Binding-site contacts:
Ligand atom C8 contacts residue ASN1072 of chain 1.A at 4.0 Å.
Ligand atom O7 contacts residue GLN893 of chain 1.B at 2.5 Å (h-bond).
Ligand atom C1 contacts residue GLN893 of chain 1.B at 4.5 Å.
Ligand atom C8 contacts residue ALA711 of chain 1.A at 4.5 Å (hydrophobic).
Ligand atom C4 contacts residue ASN1072 of chain 1.A at 4.1 Å.
Ligand atom C1 contacts residue ASN1072 of chain 1.A at 1.4 Å.
Ligand atom C3 contacts residue ASN1072 of chain 1.A at 3.7 Å.
Ligand atom C6 contacts residue SER702 of chain 1.A at 4.0 Å.
Ligand atom N2 contacts residue ASN1072 of chain 1.A at 2.9 Å (h-bond).
Ligand atom O5 contacts residue ASN1072 of chain 1.A at 2.3 Å (h-bond).
Ligand atom O4 contacts residue ALA704 of chain 1.A at 3.9 Å.
Ligand atom O6 contacts residue ALA704 of chain 1.A at 4.2 Å.
Ligand atom C5 contacts residue ASN1072 of chain 1.A at 3.6 Å.
Ligand atom O7 contacts residue ASN1072 of chain 1.A at 3.4 Å.
Ligand atom O6 contacts residue SER702 of chain 1.A at 3.5 Å (h-bond).
Ligand atom C7 contacts residue ASN1072 of chain 1.A at 3.4 Å.
Ligand atom C8 contacts residue GLU1070 of chain 1.A at 4.3 Å.
Ligand atom C8 contacts residue GLN893 of chain 1.B at 4.3 Å.
Ligand atom C7 contacts residue GLN893 of chain 1.B at 3.6 Å.
Ligand atom C8 contacts residue LYS1071 of chain 1.A at 4.0 Å.
Ligand atom O5 contacts residue ALA704 of chain 1.A at 3.9 Å.
Ligand atom C2 contacts residue ASN1072 of chain 1.A at 2.4 Å.
Ligand atom O6 contacts residue ASN1072 of chain 1.A at 4.5 Å.

This protein binds this small molecule.
Small molecule (SMILES): CC(=O)N[C@H]1[C@H](O[C@H]2[C@H](O)[C@@H](NC(C)=O)CO[C@@H]2CO)O[C@H](CO)[C@@H](O)[C@@H]1O

Sequence of chain 1.B:
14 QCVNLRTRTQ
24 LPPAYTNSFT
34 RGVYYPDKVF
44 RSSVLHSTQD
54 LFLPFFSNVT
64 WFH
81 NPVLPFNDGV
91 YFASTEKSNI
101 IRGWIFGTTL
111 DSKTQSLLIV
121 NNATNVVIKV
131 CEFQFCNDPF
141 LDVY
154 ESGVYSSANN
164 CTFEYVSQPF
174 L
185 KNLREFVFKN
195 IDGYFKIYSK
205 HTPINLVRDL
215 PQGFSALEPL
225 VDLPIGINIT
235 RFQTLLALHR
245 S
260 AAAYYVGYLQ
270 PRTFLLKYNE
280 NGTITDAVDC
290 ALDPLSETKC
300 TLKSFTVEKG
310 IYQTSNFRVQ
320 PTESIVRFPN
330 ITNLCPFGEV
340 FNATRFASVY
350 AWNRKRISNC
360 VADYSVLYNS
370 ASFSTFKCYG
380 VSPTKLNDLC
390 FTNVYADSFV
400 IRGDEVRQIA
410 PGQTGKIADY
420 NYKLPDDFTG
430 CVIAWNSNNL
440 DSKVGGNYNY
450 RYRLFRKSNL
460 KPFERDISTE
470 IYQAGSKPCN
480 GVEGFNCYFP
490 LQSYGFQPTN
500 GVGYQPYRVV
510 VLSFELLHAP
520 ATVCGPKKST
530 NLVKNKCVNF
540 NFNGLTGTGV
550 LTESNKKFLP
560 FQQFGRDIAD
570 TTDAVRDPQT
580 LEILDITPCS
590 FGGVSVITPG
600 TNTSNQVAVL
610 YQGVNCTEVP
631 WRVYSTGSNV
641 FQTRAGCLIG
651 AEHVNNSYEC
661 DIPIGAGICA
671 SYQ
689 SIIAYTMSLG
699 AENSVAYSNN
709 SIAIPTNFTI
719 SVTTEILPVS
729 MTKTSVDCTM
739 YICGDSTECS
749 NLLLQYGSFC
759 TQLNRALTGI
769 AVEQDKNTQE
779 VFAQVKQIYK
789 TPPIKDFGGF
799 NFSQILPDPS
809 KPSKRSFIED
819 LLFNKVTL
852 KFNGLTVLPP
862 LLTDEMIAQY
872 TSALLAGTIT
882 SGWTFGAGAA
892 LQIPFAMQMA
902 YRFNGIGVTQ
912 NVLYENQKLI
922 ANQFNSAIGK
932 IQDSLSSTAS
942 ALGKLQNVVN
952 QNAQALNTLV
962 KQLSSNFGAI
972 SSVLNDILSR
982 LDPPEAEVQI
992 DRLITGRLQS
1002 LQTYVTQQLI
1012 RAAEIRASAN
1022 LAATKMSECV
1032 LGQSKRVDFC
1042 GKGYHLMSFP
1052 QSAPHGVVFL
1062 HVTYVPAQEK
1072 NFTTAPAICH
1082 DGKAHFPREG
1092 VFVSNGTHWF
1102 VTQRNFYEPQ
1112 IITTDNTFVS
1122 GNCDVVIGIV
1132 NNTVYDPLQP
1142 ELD

Sequence of chain 1.A:
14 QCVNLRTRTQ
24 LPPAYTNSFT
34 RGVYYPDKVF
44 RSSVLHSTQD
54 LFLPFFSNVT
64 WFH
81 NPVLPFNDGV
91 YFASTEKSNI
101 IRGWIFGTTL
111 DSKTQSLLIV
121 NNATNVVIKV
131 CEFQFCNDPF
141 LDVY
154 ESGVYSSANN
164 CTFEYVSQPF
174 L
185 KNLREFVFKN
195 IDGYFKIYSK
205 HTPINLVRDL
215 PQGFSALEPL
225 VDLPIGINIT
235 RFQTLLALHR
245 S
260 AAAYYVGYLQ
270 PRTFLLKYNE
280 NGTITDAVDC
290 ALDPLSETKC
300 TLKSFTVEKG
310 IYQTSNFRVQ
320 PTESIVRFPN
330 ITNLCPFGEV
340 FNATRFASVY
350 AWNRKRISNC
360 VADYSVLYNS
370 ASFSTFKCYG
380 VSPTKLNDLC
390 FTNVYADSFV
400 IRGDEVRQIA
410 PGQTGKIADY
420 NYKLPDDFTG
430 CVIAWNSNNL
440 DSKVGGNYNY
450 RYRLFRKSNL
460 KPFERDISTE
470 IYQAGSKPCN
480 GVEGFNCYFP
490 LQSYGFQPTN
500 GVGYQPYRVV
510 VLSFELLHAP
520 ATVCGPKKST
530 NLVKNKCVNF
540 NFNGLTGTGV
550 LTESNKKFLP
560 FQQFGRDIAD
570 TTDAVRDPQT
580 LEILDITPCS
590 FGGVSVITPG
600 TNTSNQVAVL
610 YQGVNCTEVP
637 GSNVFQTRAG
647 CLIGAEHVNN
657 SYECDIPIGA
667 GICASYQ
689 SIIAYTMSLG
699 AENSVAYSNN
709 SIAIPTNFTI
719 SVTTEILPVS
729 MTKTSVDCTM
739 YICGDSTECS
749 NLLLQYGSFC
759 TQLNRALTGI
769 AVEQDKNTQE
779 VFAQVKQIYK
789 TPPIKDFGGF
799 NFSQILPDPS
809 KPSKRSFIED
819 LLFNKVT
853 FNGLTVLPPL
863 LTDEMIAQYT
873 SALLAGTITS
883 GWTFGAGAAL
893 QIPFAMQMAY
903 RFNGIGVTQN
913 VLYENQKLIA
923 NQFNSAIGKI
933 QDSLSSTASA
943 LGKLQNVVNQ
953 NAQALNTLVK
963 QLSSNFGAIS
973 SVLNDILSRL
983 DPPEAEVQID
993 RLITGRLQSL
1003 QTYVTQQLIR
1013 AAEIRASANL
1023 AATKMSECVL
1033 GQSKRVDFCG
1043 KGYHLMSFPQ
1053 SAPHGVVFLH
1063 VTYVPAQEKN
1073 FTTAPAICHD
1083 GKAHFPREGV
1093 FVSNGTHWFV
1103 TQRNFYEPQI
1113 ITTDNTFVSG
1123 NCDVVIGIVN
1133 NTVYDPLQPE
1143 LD